Binding-site contacts:
Ligand atom O7 contacts residue HIS75 of chain 1.D at 4.1 Å.
Ligand atom C8 contacts residue GLU104 of chain 1.E at 4.4 Å.
Ligand atom C8 contacts residue GLY78 of chain 1.D at 3.9 Å.
Ligand atom C7 contacts residue ASN79 of chain 1.D at 3.3 Å.
Ligand atom O7 contacts residue GLU104 of chain 1.E at 2.4 Å (salt-bridge).
Ligand atom C7 contacts residue ARG293 of chain 1.C at 4.0 Å.
Ligand atom O7 contacts residue ARG293 of chain 1.C at 3.6 Å (salt-bridge).
Ligand atom C3 contacts residue ASN82 of chain 1.D at 3.8 Å.
Ligand atom C8 contacts residue ARG293 of chain 1.C at 3.6 Å.
Ligand atom C7 contacts residue GLU104 of chain 1.E at 3.6 Å.
Ligand atom C2 contacts residue ASN82 of chain 1.D at 2.5 Å.
Ligand atom N2 contacts residue GLY78 of chain 1.D at 4.4 Å.
Ligand atom C8 contacts residue ASN79 of chain 1.D at 3.5 Å.
Ligand atom O7 contacts residue ASN79 of chain 1.D at 2.8 Å (h-bond).
Ligand atom O5 contacts residue ASN82 of chain 1.D at 2.3 Å (h-bond).
Ligand atom O6 contacts residue ARG256 of chain 1.E at 3.7 Å.
Ligand atom O7 contacts residue ASN82 of chain 1.D at 3.9 Å.
Ligand atom C7 contacts residue ASN82 of chain 1.D at 3.7 Å.
Ligand atom C4 contacts residue ASN82 of chain 1.D at 4.2 Å.
Ligand atom O7 contacts residue GLU64 of chain 1.F at 4.5 Å.
Ligand atom C7 contacts residue GLY78 of chain 1.D at 4.5 Å.
Ligand atom N2 contacts residue ASN79 of chain 1.D at 4.4 Å.
Ligand atom C7 contacts residue HIS75 of chain 1.D at 4.3 Å.
Ligand atom C8 contacts residue HIS75 of chain 1.D at 3.3 Å.
Ligand atom N2 contacts residue ASN82 of chain 1.D at 3.1 Å (h-bond).
Ligand atom C1 contacts residue ASN82 of chain 1.D at 1.4 Å.
Ligand atom C5 contacts residue ASN82 of chain 1.D at 3.6 Å.

Sequence of chain 1.E:
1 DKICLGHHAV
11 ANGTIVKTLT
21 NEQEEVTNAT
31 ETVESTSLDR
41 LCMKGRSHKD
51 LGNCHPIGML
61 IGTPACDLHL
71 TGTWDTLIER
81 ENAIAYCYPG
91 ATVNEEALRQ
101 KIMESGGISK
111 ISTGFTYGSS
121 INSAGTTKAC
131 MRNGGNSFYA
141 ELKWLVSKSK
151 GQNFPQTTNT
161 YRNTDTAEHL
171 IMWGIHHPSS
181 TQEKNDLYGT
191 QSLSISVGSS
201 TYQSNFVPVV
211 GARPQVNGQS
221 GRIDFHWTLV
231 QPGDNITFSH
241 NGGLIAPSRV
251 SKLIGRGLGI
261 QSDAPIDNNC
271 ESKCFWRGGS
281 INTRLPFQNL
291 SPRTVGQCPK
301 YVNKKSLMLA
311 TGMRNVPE

Sequence of chain 1.D:
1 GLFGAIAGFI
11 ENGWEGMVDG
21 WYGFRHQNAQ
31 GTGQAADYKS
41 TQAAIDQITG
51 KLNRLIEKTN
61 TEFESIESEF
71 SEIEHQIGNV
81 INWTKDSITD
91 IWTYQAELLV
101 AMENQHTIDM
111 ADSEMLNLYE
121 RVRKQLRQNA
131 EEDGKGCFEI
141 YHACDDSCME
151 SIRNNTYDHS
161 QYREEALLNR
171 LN

This small molecule binds to this protein.
Small molecule (SMILES): CC(=O)N[C@H]1[C@H](O[C@H]2[C@H](O)[C@@H](NC(C)=O)CO[C@@H]2CO)O[C@H](CO)[C@@H](O[C@@H]2O[C@H](CO[C@H]3O[C@H](CO)[C@@H](O)[C@H](O)[C@@H]3O)[C@@H](O)[C@H](O[C@H]3O[C@H](CO)[C@@H](O)[C@H](O)[C@@H]3O)[C@@H]2O)[C@@H]1O

Sequence of chain 1.F:
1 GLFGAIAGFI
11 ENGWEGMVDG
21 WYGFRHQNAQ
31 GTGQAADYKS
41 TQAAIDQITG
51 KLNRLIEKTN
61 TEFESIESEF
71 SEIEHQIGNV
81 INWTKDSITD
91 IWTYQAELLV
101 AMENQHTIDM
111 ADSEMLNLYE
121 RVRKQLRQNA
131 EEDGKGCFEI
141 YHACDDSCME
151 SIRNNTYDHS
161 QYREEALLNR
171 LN

Sequence of chain 1.C:
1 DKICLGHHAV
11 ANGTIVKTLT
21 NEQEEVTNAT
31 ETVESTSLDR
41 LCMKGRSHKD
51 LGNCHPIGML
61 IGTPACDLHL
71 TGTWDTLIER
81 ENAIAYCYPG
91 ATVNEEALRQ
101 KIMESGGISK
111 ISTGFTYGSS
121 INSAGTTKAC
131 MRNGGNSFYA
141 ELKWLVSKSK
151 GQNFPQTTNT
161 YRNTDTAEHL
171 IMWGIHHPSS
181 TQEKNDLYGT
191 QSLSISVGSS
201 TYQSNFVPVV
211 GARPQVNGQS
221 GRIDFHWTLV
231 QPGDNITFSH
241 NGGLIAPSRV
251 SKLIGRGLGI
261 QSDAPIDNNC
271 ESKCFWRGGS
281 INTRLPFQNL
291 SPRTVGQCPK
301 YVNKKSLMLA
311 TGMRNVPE